The small molecule below binds the protein below.
Small molecule (SMILES): CCC(=O)Nc1ccc(OC)c(Nc2cc(-c3[nH]c(CCCO)nc3-c3ccc(F)cc3)ccn2)c1

Sequence of chain 1.B:
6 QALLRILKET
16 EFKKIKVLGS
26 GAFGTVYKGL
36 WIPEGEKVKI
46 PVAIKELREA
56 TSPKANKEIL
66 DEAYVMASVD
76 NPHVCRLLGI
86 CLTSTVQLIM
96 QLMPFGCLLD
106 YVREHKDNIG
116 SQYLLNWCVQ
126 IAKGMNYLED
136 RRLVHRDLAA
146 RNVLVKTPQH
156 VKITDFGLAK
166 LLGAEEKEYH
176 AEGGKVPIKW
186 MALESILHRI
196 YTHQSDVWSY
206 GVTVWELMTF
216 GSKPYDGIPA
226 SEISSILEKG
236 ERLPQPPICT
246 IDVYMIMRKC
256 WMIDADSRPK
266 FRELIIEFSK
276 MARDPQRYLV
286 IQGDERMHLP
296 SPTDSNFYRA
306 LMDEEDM

Binding-site contacts:
Ligand atom C29 contacts residue GLY101 of chain 1.B at 3.6 Å.
Ligand atom C10 contacts residue MET95 of chain 1.B at 3.5 Å (hydrophobic).
Ligand atom N08 contacts residue MET98 of chain 1.B at 2.8 Å (h-bond).
Ligand atom C10 contacts residue LYS50 of chain 1.B at 3.6 Å.
Ligand atom C33 contacts residue CYS102 of chain 1.B at 3.5 Å (hydrophobic).
Ligand atom C34 contacts residue CYS102 of chain 1.B at 3.1 Å (hydrophobic).
Ligand atom F36 contacts residue LEU93 of chain 1.B at 3.0 Å.
Ligand atom C10 contacts residue ALA48 of chain 1.B at 3.7 Å (hydrophobic).
Ligand atom C20 contacts residue ASN147 of chain 1.B at 3.4 Å.
Ligand atom C19 contacts residue ARG146 of chain 1.B at 3.1 Å.
Ligand atom C04 contacts residue MET95 of chain 1.B at 3.3 Å (hydrophobic).
Ligand atom C30 contacts residue GLY101 of chain 1.B at 3.7 Å.
Ligand atom F36 contacts residue LEU82 of chain 1.B at 3.6 Å.
Ligand atom C25 contacts residue ALA48 of chain 1.B at 3.4 Å (hydrophobic).
Ligand atom C32 contacts residue GLY101 of chain 1.B at 3.5 Å.
Ligand atom C19 contacts residue ASP160 of chain 1.B at 3.7 Å.
Ligand atom C17 contacts residue VAL31 of chain 1.B at 3.4 Å (hydrophobic).
Ligand atom N05 contacts residue LYS50 of chain 1.B at 3.0 Å (salt-bridge).
Ligand atom C25 contacts residue LEU149 of chain 1.B at 3.7 Å (hydrophobic).
Ligand atom F36 contacts residue ILE94 of chain 1.B at 3.2 Å.
Ligand atom C01 contacts residue THR159 of chain 1.B at 3.6 Å.
Ligand atom C20 contacts residue ARG146 of chain 1.B at 3.2 Å.
Ligand atom C25 contacts residue GLN96 of chain 1.B at 3.2 Å.
Ligand atom C07 contacts residue MET95 of chain 1.B at 3.3 Å (hydrophobic).
Ligand atom F36 contacts residue MET95 of chain 1.B at 3.5 Å.
Ligand atom C29 contacts residue MET98 of chain 1.B at 3.4 Å (hydrophobic).
Ligand atom N11 contacts residue MET98 of chain 1.B at 2.8 Å (h-bond).
Ligand atom C15 contacts residue VAL31 of chain 1.B at 3.5 Å (hydrophobic).
Ligand atom O06 contacts residue MET98 of chain 1.B at 3.4 Å (h-bond).
Ligand atom O03 contacts residue ASN147 of chain 1.B at 2.9 Å (h-bond).
Ligand atom O03 contacts residue ARG146 of chain 1.B at 3.6 Å.
Ligand atom N05 contacts residue VAL31 of chain 1.B at 3.2 Å.
Ligand atom C35 contacts residue CYS102 of chain 1.B at 1.8 Å (hydrophobic).
Ligand atom O06 contacts residue LEU23 of chain 1.B at 3.7 Å.
Ligand atom C24 contacts residue LEU149 of chain 1.B at 3.3 Å (hydrophobic).
Ligand atom C19 contacts residue ASN147 of chain 1.B at 3.2 Å.
Ligand atom O03 contacts residue ASP160 of chain 1.B at 3.7 Å.
Ligand atom C23 contacts residue LEU149 of chain 1.B at 3.6 Å (hydrophobic).
Ligand atom C35 contacts residue ASP105 of chain 1.B at 3.2 Å.
Ligand atom C01 contacts residue ASP160 of chain 1.B at 3.1 Å.